Sequence of chain 2.A:
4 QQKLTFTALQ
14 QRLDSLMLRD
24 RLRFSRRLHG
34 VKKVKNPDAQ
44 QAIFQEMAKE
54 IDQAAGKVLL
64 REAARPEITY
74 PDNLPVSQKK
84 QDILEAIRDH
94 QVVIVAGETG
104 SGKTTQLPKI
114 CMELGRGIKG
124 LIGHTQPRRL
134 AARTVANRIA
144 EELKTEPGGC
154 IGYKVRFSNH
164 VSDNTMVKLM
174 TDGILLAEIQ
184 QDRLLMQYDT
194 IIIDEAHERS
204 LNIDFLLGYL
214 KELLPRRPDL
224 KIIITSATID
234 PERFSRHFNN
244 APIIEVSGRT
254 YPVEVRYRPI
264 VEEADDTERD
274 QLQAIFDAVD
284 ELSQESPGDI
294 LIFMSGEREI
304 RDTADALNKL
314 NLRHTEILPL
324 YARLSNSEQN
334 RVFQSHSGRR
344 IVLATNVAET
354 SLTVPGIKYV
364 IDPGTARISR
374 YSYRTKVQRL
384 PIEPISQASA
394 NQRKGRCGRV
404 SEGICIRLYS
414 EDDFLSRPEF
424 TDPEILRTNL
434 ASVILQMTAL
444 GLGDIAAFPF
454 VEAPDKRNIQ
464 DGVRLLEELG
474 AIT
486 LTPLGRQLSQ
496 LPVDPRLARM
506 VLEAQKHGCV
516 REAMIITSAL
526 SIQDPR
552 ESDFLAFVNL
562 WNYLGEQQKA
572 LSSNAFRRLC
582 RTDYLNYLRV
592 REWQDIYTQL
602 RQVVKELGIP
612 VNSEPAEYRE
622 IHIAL

Binding-site contacts:
Ligand atom OP1 contacts residue GLY33 of chain 2.A at 4.0 Å.
Ligand atom O2 contacts residue ILE46 of chain 2.A at 4.2 Å.
Ligand atom O4' contacts residue VAL34 of chain 2.A at 3.5 Å.
Ligand atom N4 contacts residue GLU49 of chain 2.A at 3.0 Å (salt-bridge).
Ligand atom N3 contacts residue ARG30 of chain 2.A at 2.9 Å (salt-bridge).
Ligand atom C4' contacts residue GLY33 of chain 2.A at 4.0 Å.
Ligand atom C4' contacts residue ARG29 of chain 2.A at 3.7 Å.
Ligand atom C1' contacts residue ARG30 of chain 2.A at 3.6 Å.
Ligand atom C2 contacts residue MET50 of chain 2.A at 4.3 Å (hydrophobic).
Ligand atom C4 contacts residue ARG30 of chain 2.A at 3.8 Å.
Ligand atom C5 contacts residue ILE46 of chain 2.A at 4.1 Å (hydrophobic).
Ligand atom O4' contacts residue GLY33 of chain 2.A at 4.2 Å.
Ligand atom C3' contacts residue GLY33 of chain 2.A at 4.3 Å.
Ligand atom C4' contacts residue VAL37 of chain 2.A at 4.0 Å (hydrophobic).
Ligand atom C2 contacts residue ILE46 of chain 2.A at 3.8 Å (hydrophobic).
Ligand atom N3 contacts residue ILE46 of chain 2.A at 3.9 Å.
Ligand atom O4' contacts residue ILE46 of chain 2.A at 3.8 Å.
Ligand atom O4' contacts residue ARG30 of chain 2.A at 3.6 Å.
Ligand atom C5' contacts residue GLY33 of chain 2.A at 4.4 Å.
Ligand atom C2 contacts residue ARG30 of chain 2.A at 3.3 Å.
Ligand atom O2 contacts residue MET50 of chain 2.A at 3.6 Å.
Ligand atom C4 contacts residue GLU49 of chain 2.A at 4.2 Å.
Ligand atom N4 contacts residue ARG30 of chain 2.A at 3.9 Å.
Ligand atom O4' contacts residue ARG29 of chain 2.A at 4.0 Å.
Ligand atom C5' contacts residue VAL37 of chain 2.A at 3.7 Å (hydrophobic).
Ligand atom N1 contacts residue ARG30 of chain 2.A at 3.6 Å.
Ligand atom C4' contacts residue VAL34 of chain 2.A at 4.2 Å (hydrophobic).
Ligand atom P contacts residue GLY33 of chain 2.A at 4.4 Å.
Ligand atom C6 contacts residue ILE46 of chain 2.A at 3.9 Å (hydrophobic).
Ligand atom C4 contacts residue ILE46 of chain 2.A at 4.2 Å (hydrophobic).
Ligand atom C6 contacts residue ARG30 of chain 2.A at 4.2 Å.
Ligand atom C1' contacts residue ILE46 of chain 2.A at 4.4 Å (hydrophobic).
Ligand atom O3' contacts residue GLY33 of chain 2.A at 3.4 Å.
Ligand atom C1' contacts residue VAL34 of chain 2.A at 3.7 Å (hydrophobic).
Ligand atom O2 contacts residue ARG30 of chain 2.A at 2.6 Å (salt-bridge).
Ligand atom O4' contacts residue VAL37 of chain 2.A at 4.2 Å.
Ligand atom O2 contacts residue ARG26 of chain 2.A at 3.5 Å.
Ligand atom C5' contacts residue ARG29 of chain 2.A at 3.7 Å.
Ligand atom N1 contacts residue ILE46 of chain 2.A at 3.8 Å.
Ligand atom C2' contacts residue ARG30 of chain 2.A at 3.7 Å.

A protein and the small-molecule ligand that binds it are described below.
Small molecule (SMILES): Nc1ccn([C@H]2C[C@H](O[P](=O)(O)OC[C@H]3O[C@@H](n4ccc(N)nc4=O)C[C@@H]3O)[C@@H](COP(=O)(O)O)O2)c(=O)n1